Sequence of chain 2.D:
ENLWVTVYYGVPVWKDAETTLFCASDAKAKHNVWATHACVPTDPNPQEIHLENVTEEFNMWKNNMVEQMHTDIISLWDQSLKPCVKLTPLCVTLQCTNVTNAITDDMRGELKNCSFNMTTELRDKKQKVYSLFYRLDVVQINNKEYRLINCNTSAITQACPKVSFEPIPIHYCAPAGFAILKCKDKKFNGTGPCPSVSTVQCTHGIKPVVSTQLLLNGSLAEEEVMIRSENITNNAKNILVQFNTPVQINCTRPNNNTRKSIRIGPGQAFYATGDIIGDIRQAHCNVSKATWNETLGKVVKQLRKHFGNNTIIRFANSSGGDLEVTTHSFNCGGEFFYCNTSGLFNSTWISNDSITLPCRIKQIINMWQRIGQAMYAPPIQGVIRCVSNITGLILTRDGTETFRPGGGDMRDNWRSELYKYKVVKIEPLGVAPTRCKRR

The small molecule below binds the protein below.
Small molecule (SMILES): CC(=O)N[C@@H]1[C@@H](O)[C@H](O)[C@@H](CO)O[C@H]1O

Binding-site contacts:
Ligand atom C8 contacts residue ASN204 of chain 2.D at 4.2 Å.
Ligand atom C2 contacts residue THR206 of chain 2.D at 4.5 Å.
Ligand atom C1 contacts residue THR206 of chain 2.D at 3.9 Å.
Ligand atom C7 contacts residue SER244 of chain 2.D at 4.1 Å.
Ligand atom C2 contacts residue ASN204 of chain 2.D at 2.4 Å.
Ligand atom C8 contacts residue SER244 of chain 2.D at 3.1 Å.
Ligand atom C5 contacts residue THR206 of chain 2.D at 4.2 Å.
Ligand atom N2 contacts residue ASN204 of chain 2.D at 2.8 Å (h-bond).
Ligand atom O7 contacts residue ILE247 of chain 2.D at 3.5 Å.
Ligand atom C3 contacts residue ASN204 of chain 2.D at 3.8 Å.
Ligand atom O7 contacts residue HIS321 of chain 2.D at 4.2 Å.
Ligand atom C7 contacts residue ILE247 of chain 2.D at 4.1 Å (hydrophobic).
Ligand atom O5 contacts residue THR206 of chain 2.D at 4.4 Å.
Ligand atom C4 contacts residue ASN204 of chain 2.D at 4.2 Å.
Ligand atom N2 contacts residue THR206 of chain 2.D at 4.3 Å.
Ligand atom C7 contacts residue ASN204 of chain 2.D at 3.0 Å.
Ligand atom C1 contacts residue ASN204 of chain 2.D at 1.4 Å.
Ligand atom C8 contacts residue ILE247 of chain 2.D at 3.7 Å (hydrophobic).
Ligand atom O5 contacts residue ASN204 of chain 2.D at 2.4 Å (h-bond).
Ligand atom O7 contacts residue ASN204 of chain 2.D at 2.9 Å (h-bond).
Ligand atom C5 contacts residue ASN204 of chain 2.D at 3.7 Å.
Ligand atom C8 contacts residue GLU245 of chain 2.D at 3.3 Å.